A small-molecule ligand and the protein it binds are described below.
Small molecule (SMILES): CN1C[C@@H](O)[C@@H](O)[C@H]1CO

Sequence of chain 1.A:
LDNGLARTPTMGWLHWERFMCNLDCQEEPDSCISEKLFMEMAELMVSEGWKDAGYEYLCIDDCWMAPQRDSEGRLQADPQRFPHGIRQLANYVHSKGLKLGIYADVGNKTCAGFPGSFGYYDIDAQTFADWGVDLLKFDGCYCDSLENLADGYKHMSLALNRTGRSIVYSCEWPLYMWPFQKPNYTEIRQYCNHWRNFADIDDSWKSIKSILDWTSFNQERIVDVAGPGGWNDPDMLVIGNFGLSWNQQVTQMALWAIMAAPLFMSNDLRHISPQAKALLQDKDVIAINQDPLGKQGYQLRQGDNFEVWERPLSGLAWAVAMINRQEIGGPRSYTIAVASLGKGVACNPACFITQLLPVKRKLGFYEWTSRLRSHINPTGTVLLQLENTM

Binding-site contacts:
Ligand atom NAH contacts residue CYS111 of chain 1.A at 3.9 Å.
Ligand atom CAD contacts residue LYS137 of chain 1.A at 3.8 Å.
Ligand atom OAK contacts residue ASP200 of chain 1.A at 3.7 Å.
Ligand atom OAK contacts residue ARG196 of chain 1.A at 3.1 Å (salt-bridge).
Ligand atom OAL contacts residue ASP139 of chain 1.A at 3.9 Å.
Ligand atom CAF contacts residue ASP61 of chain 1.A at 3.5 Å.
Ligand atom CAA contacts residue ASP139 of chain 1.A at 3.8 Å.
Ligand atom OAK contacts residue LYS137 of chain 1.A at 2.9 Å (salt-bridge).
Ligand atom CAB contacts residue LYS137 of chain 1.A at 3.7 Å.
Ligand atom CAD contacts residue TRP16 of chain 1.A at 4.0 Å (hydrophobic).
Ligand atom OAJ contacts residue LYS137 of chain 1.A at 2.8 Å (salt-bridge).
Ligand atom CAF contacts residue ASP139 of chain 1.A at 3.7 Å.
Ligand atom CAA contacts residue ASP61 of chain 1.A at 4.1 Å.
Ligand atom OAL contacts residue ALA112 of chain 1.A at 4.0 Å.
Ligand atom CAD contacts residue GLU172 of chain 1.A at 4.2 Å.
Ligand atom OAL contacts residue ASP62 of chain 1.A at 2.9 Å (salt-bridge).
Ligand atom OAK contacts residue GLU172 of chain 1.A at 3.7 Å.
Ligand atom OAL contacts residue TYR103 of chain 1.A at 3.6 Å.
Ligand atom CAF contacts residue TRP16 of chain 1.A at 3.9 Å (hydrophobic).
Ligand atom CAG contacts residue CYS111 of chain 1.A at 3.6 Å (hydrophobic).
Ligand atom CAB contacts residue ASP61 of chain 1.A at 3.4 Å.
Ligand atom NAH contacts residue ASP139 of chain 1.A at 2.9 Å (salt-bridge).
Ligand atom OAL contacts residue CYS111 of chain 1.A at 3.2 Å.
Ligand atom CAA contacts residue TRP16 of chain 1.A at 3.6 Å (hydrophobic).
Ligand atom CAB contacts residue TRP16 of chain 1.A at 3.5 Å (hydrophobic).
Ligand atom CAF contacts residue ASP62 of chain 1.A at 3.5 Å.
Ligand atom CAE contacts residue ASP200 of chain 1.A at 3.6 Å.
Ligand atom CAE contacts residue GLU172 of chain 1.A at 3.4 Å.
Ligand atom CAG contacts residue ASP139 of chain 1.A at 3.8 Å.
Ligand atom CAG contacts residue ASP200 of chain 1.A at 3.5 Å.
Ligand atom NAH contacts residue ASP200 of chain 1.A at 4.1 Å.
Ligand atom OAJ contacts residue TYR103 of chain 1.A at 3.6 Å.
Ligand atom CAB contacts residue ASP139 of chain 1.A at 4.3 Å.
Ligand atom OAJ contacts residue ASP139 of chain 1.A at 3.7 Å.
Ligand atom OAJ contacts residue GLU172 of chain 1.A at 4.1 Å.
Ligand atom CAE contacts residue ASP139 of chain 1.A at 3.2 Å.
Ligand atom CAD contacts residue ASP200 of chain 1.A at 3.3 Å.
Ligand atom OAJ contacts residue ASP61 of chain 1.A at 2.7 Å (salt-bridge).
Ligand atom CAF contacts residue TYR103 of chain 1.A at 3.7 Å (hydrophobic).
Ligand atom OAL contacts residue TRP16 of chain 1.A at 3.9 Å.